Binding-site contacts:
Ligand atom F13 contacts residue HEM1 of chain 1.C at 3.2 Å.
Ligand atom C07 contacts residue HEM1 of chain 1.C at 3.5 Å.
Ligand atom F12 contacts residue HEM1 of chain 1.C at 3.0 Å.
Ligand atom C12 contacts residue HEM1 of chain 1.C at 3.6 Å.
Ligand atom N02 contacts residue TRP291 of chain 1.A at 2.7 Å (h-bond).
Ligand atom C16 contacts residue HEM1 of chain 1.C at 3.1 Å.
Ligand atom C02 contacts residue TRP291 of chain 1.A at 3.8 Å (hydrophobic).
Ligand atom C22 contacts residue H4B1 of chain 1.D at 3.6 Å.
Ligand atom C08 contacts residue GLU296 of chain 1.A at 3.5 Å.
Ligand atom F13 contacts residue VAL271 of chain 1.A at 3.6 Å.
Ligand atom C03 contacts residue PRO269 of chain 1.A at 3.7 Å (hydrophobic).
Ligand atom C09 contacts residue GLU296 of chain 1.A at 3.8 Å.
Ligand atom C14 contacts residue TYR410 of chain 1.A at 3.8 Å (hydrophobic).
Ligand atom C22 contacts residue MET40 of chain 1.A at 3.5 Å (hydrophobic).
Ligand atom C09 contacts residue HEM1 of chain 1.C at 3.3 Å.
Ligand atom C07 contacts residue PRO269 of chain 1.A at 3.7 Å (hydrophobic).
Ligand atom C07 contacts residue GLY290 of chain 1.A at 3.4 Å.
Ligand atom C02 contacts residue HEM1 of chain 1.C at 3.5 Å.
Ligand atom C07 contacts residue PHE288 of chain 1.A at 3.7 Å (hydrophobic).
Ligand atom N01 contacts residue GLU296 of chain 1.A at 2.7 Å (salt-bridge).
Ligand atom C12 contacts residue VAL271 of chain 1.A at 3.3 Å (hydrophobic).
Ligand atom N02 contacts residue HEM1 of chain 1.C at 3.3 Å.
Ligand atom C13 contacts residue HEM1 of chain 1.C at 3.3 Å.
Ligand atom F12 contacts residue VAL271 of chain 1.A at 3.4 Å.
Ligand atom C11 contacts residue HEM1 of chain 1.C at 3.6 Å.
Ligand atom C23 contacts residue MET40 of chain 1.A at 3.6 Å (hydrophobic).
Ligand atom N02 contacts residue TYR292 of chain 1.A at 3.6 Å.
Ligand atom C02 contacts residue PRO269 of chain 1.A at 3.7 Å (hydrophobic).
Ligand atom C05 contacts residue VAL271 of chain 1.A at 3.6 Å (hydrophobic).
Ligand atom C13 contacts residue VAL271 of chain 1.A at 3.5 Å (hydrophobic).
Ligand atom F13 contacts residue PHE288 of chain 1.A at 3.4 Å.
Ligand atom N02 contacts residue GLU296 of chain 1.A at 2.8 Å (salt-bridge).
Ligand atom C02 contacts residue GLU296 of chain 1.A at 3.6 Å.
Ligand atom C08 contacts residue VAL271 of chain 1.A at 3.8 Å (hydrophobic).
Ligand atom C17 contacts residue TYR410 of chain 1.A at 3.4 Å (hydrophobic).
Ligand atom C07 contacts residue SER289 of chain 1.A at 3.6 Å.
Ligand atom F13 contacts residue MET274 of chain 1.A at 3.0 Å.
Ligand atom C06 contacts residue GLU296 of chain 1.A at 3.5 Å.
Ligand atom C03 contacts residue HEM1 of chain 1.C at 3.3 Å.
Ligand atom C14 contacts residue HEM1 of chain 1.C at 3.6 Å.

Sequence of chain 1.A:
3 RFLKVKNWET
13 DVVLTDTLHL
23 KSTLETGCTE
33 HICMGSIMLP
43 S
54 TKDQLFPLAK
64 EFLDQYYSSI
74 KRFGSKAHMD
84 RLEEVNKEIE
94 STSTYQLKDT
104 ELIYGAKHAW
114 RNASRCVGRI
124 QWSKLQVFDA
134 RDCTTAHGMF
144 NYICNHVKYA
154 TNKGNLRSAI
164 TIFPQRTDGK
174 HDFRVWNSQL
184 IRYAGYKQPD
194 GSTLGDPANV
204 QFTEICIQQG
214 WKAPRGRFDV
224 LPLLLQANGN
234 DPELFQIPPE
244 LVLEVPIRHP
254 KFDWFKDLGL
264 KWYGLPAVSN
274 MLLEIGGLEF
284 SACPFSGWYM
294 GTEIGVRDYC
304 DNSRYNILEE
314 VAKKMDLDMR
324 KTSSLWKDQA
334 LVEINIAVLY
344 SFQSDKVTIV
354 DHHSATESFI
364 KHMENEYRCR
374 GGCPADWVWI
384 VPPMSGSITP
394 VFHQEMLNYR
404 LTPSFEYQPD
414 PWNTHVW

A small-molecule ligand and the protein it binds are described below.
Small molecule (SMILES): Cc1cc(N)nc(CCc2cc(CC[C@@H]3CCCN3C)cc(F)c2F)c1